Sequence of chain 1.B:
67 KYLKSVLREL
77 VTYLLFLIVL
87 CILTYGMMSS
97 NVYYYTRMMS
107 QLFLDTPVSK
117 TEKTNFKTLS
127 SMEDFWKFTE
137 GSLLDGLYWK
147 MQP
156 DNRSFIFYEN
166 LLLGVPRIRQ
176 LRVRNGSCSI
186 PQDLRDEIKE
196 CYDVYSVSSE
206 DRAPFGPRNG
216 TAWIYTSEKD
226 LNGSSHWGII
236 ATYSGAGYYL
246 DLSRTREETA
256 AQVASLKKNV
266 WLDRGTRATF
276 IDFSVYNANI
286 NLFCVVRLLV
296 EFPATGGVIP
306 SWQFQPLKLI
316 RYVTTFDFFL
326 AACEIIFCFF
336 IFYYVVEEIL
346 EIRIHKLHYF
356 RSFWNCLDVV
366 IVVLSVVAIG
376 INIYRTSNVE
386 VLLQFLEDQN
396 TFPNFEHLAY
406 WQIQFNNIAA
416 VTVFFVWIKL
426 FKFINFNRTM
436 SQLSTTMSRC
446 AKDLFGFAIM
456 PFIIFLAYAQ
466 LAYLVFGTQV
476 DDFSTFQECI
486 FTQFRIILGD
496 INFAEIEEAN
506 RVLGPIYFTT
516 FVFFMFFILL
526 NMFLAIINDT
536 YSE

Binding-site contacts:
Ligand atom O5 contacts residue ASN227 of chain 1.B at 2.4 Å (h-bond).
Ligand atom C7 contacts residue ASP225 of chain 1.B at 4.1 Å.
Ligand atom C2 contacts residue ASN227 of chain 1.B at 2.4 Å.
Ligand atom C4 contacts residue ASN227 of chain 1.B at 4.2 Å.
Ligand atom C7 contacts residue ARG172 of chain 1.B at 4.0 Å.
Ligand atom O7 contacts residue ASP225 of chain 1.B at 3.9 Å.
Ligand atom C1 contacts residue ASN227 of chain 1.B at 1.4 Å.
Ligand atom C7 contacts residue ASN227 of chain 1.B at 3.5 Å.
Ligand atom C2 contacts residue ASP225 of chain 1.B at 4.4 Å.
Ligand atom C5 contacts residue ASN227 of chain 1.B at 3.7 Å.
Ligand atom O7 contacts residue TYR244 of chain 1.B at 4.4 Å.
Ligand atom O7 contacts residue LEU226 of chain 1.B at 3.5 Å.
Ligand atom N2 contacts residue ASP225 of chain 1.B at 3.5 Å (salt-bridge).
Ligand atom C8 contacts residue ASN227 of chain 1.B at 3.6 Å.
Ligand atom C8 contacts residue ARG172 of chain 1.B at 3.5 Å.
Ligand atom O7 contacts residue ASN227 of chain 1.B at 4.4 Å.
Ligand atom C1 contacts residue ASP225 of chain 1.B at 4.2 Å.
Ligand atom O7 contacts residue ARG172 of chain 1.B at 3.6 Å.
Ligand atom C3 contacts residue ASN227 of chain 1.B at 3.8 Å.
Ligand atom N2 contacts residue ASN227 of chain 1.B at 2.9 Å (h-bond).

This small molecule binds to this protein.
Small molecule (SMILES): CC(=O)N[C@@H]1[C@@H](O)[C@H](O)[C@@H](CO)O[C@H]1O